Binding-site contacts:
Ligand atom C09 contacts residue GLU243 of chain 2.A at 3.6 Å.
Ligand atom C26 contacts residue HIS128 of chain 2.A at 3.9 Å.
Ligand atom C02 contacts residue HEM1 of chain 2.B at 3.6 Å.
Ligand atom C23 contacts residue ASP220 of chain 2.A at 3.7 Å.
Ligand atom N29 contacts residue H4B1 of chain 2.C at 3.6 Å.
Ligand atom C07 contacts residue VAL218 of chain 2.A at 3.5 Å (hydrophobic).
Ligand atom N02 contacts residue TRP238 of chain 2.A at 2.9 Å (h-bond).
Ligand atom C30 contacts residue HEM1 of chain 2.B at 3.0 Å.
Ligand atom C06 contacts residue PHE235 of chain 2.A at 3.5 Å (hydrophobic).
Ligand atom C06 contacts residue VAL218 of chain 2.A at 3.6 Å (hydrophobic).
Ligand atom C07 contacts residue HEM1 of chain 2.B at 3.6 Å.
Ligand atom C11 contacts residue HEM1 of chain 2.B at 3.4 Å.
Ligand atom C02 contacts residue GLU243 of chain 2.A at 3.6 Å.
Ligand atom N02 contacts residue GLU243 of chain 2.A at 2.8 Å (salt-bridge).
Ligand atom C06 contacts residue HEM1 of chain 2.B at 3.4 Å.
Ligand atom C23 contacts residue TYR357 of chain 2.A at 3.9 Å (hydrophobic).
Ligand atom C24 contacts residue HIS128 of chain 2.A at 3.6 Å.
Ligand atom C30 contacts residue H4B1 of chain 2.C at 3.3 Å.
Ligand atom N01 contacts residue HEM1 of chain 2.B at 3.8 Å.
Ligand atom N29 contacts residue TRP329 of chain 2.A at 3.7 Å.
Ligand atom C10 contacts residue GLU243 of chain 2.A at 3.6 Å.
Ligand atom C22 contacts residue HEM1 of chain 2.B at 3.6 Å.
Ligand atom O12 contacts residue HEM1 of chain 2.B at 3.2 Å (h-bond).
Ligand atom C10 contacts residue HEM1 of chain 2.B at 3.7 Å.
Ligand atom C21 contacts residue HIS128 of chain 2.A at 3.6 Å.
Ligand atom C25 contacts residue HEM1 of chain 2.B at 3.7 Å.
Ligand atom C21 contacts residue HEM1 of chain 2.B at 3.0 Å.
Ligand atom N02 contacts residue TYR239 of chain 2.A at 3.7 Å.
Ligand atom C03 contacts residue HEM1 of chain 2.B at 3.1 Å.
Ligand atom C23 contacts residue HIS128 of chain 2.A at 3.2 Å.
Ligand atom C25 contacts residue HIS128 of chain 2.A at 3.9 Å.
Ligand atom C04 contacts residue HEM1 of chain 2.B at 3.3 Å.
Ligand atom C26 contacts residue HEM1 of chain 2.B at 3.0 Å.
Ligand atom C09 contacts residue HEM1 of chain 2.B at 3.2 Å.
Ligand atom N29 contacts residue HEM1 of chain 2.B at 3.1 Å (h-bond).
Ligand atom N01 contacts residue GLU243 of chain 2.A at 2.8 Å (salt-bridge).
Ligand atom C08 contacts residue HEM1 of chain 2.B at 3.6 Å.
Ligand atom N02 contacts residue HEM1 of chain 2.B at 3.6 Å.
Ligand atom C22 contacts residue HIS128 of chain 2.A at 3.3 Å.
Ligand atom C05 contacts residue HEM1 of chain 2.B at 3.6 Å.

Sequence of chain 2.A:
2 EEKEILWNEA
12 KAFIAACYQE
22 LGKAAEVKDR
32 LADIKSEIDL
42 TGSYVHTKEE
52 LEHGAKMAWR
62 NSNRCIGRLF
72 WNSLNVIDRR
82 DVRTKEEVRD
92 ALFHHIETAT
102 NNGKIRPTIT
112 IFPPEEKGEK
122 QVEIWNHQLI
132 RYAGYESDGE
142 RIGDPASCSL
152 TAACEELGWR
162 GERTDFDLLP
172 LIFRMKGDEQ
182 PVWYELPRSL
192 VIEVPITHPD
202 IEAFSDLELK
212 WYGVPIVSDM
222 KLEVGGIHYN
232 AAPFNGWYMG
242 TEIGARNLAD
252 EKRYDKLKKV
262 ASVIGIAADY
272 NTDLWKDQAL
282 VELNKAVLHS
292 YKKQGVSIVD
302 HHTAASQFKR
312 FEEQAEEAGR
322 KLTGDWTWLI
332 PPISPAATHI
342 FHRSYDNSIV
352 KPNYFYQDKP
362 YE

The small molecule below binds the protein below.
Small molecule (SMILES): CNCCc1cccc(OCc2ccc3ccc(N)nc3c2)c1